Sequence of chain 1.A:
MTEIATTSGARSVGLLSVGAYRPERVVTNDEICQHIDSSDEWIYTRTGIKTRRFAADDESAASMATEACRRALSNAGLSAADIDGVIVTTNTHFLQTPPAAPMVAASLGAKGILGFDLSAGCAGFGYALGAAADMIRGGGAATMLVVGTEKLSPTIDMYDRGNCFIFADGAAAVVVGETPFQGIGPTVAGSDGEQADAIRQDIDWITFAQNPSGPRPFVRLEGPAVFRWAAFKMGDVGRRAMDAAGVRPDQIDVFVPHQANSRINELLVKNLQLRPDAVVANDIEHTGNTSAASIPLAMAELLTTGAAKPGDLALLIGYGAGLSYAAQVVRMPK

A protein and the small-molecule ligand that binds it are described below.
Small molecule (SMILES): O=C(O)CCCCCCCCCCOC(=O)S

Binding-site contacts:
Ligand atom S1 contacts residue ILE199 of chain 1.A at 3.9 Å.
Ligand atom C2 contacts residue ILE264 of chain 1.A at 3.8 Å (hydrophobic).
Ligand atom C2 contacts residue GLY223 of chain 1.A at 4.3 Å.
Ligand atom O2 contacts residue LEU221 of chain 1.A at 4.2 Å.
Ligand atom C8 contacts residue TRP42 of chain 1.A at 4.0 Å (hydrophobic).
Ligand atom O2 contacts residue VAL226 of chain 1.A at 3.4 Å.
Ligand atom C2 contacts residue ASN261 of chain 1.A at 4.0 Å.
Ligand atom O2 contacts residue ILE264 of chain 1.A at 4.2 Å.
Ligand atom C2 contacts residue PHE227 of chain 1.A at 4.5 Å (hydrophobic).
Ligand atom O1 contacts residue ASN289 of chain 1.A at 4.0 Å.
Ligand atom C1 contacts residue ALA260 of chain 1.A at 3.9 Å (hydrophobic).
Ligand atom C5 contacts residue ASN261 of chain 1.A at 4.3 Å.
Ligand atom C4 contacts residue GLY223 of chain 1.A at 4.0 Å.
Ligand atom O2 contacts residue GLY223 of chain 1.A at 4.5 Å.
Ligand atom C10 contacts residue TRP42 of chain 1.A at 3.7 Å (hydrophobic).
Ligand atom S1 contacts residue ASN289 of chain 1.A at 4.0 Å.
Ligand atom C9 contacts residue TRP42 of chain 1.A at 3.9 Å (hydrophobic).
Ligand atom C6 contacts residue ARG46 of chain 1.A at 3.9 Å.
Ligand atom C1 contacts residue LEU221 of chain 1.A at 4.3 Å (hydrophobic).
Ligand atom C7 contacts residue ASN261 of chain 1.A at 4.3 Å.
Ligand atom C6 contacts residue THR47 of chain 1.A at 4.3 Å.
Ligand atom O1 contacts residue ASN261 of chain 1.A at 3.9 Å.
Ligand atom S1 contacts residue ALA260 of chain 1.A at 4.1 Å.
Ligand atom C7 contacts residue ARG46 of chain 1.A at 3.9 Å.
Ligand atom C2 contacts residue VAL226 of chain 1.A at 4.5 Å (hydrophobic).
Ligand atom C11 contacts residue TRP42 of chain 1.A at 3.7 Å (hydrophobic).
Ligand atom S1 contacts residue VAL226 of chain 1.A at 3.7 Å.
Ligand atom C12 contacts residue TRP42 of chain 1.A at 4.4 Å (hydrophobic).
Ligand atom C8 contacts residue ARG46 of chain 1.A at 3.8 Å.
Ligand atom S1 contacts residue LEU221 of chain 1.A at 3.8 Å.
Ligand atom C1 contacts residue VAL226 of chain 1.A at 3.9 Å (hydrophobic).
Ligand atom C5 contacts residue GLY223 of chain 1.A at 4.5 Å.
Ligand atom O1 contacts residue ALA260 of chain 1.A at 3.0 Å (h-bond).
Ligand atom C3 contacts residue GLY223 of chain 1.A at 3.9 Å.
Ligand atom C4 contacts residue ASN261 of chain 1.A at 4.1 Å.
Ligand atom C3 contacts residue ASN261 of chain 1.A at 4.5 Å.
Ligand atom C3 contacts residue LEU221 of chain 1.A at 4.2 Å (hydrophobic).
Ligand atom C6 contacts residue ASN261 of chain 1.A at 3.4 Å.
Ligand atom O2 contacts residue PHE227 of chain 1.A at 4.5 Å.